Binding-site contacts:
Ligand atom CD1 contacts residue GLN47 of chain 1.J at 3.6 Å.
Ligand atom OXT contacts residue THR52 of chain 1.J at 2.8 Å (h-bond).
Ligand atom N contacts residue GLY27 of chain 1.I at 2.7 Å (h-bond).
Ligand atom CE3 contacts residue HIS33 of chain 1.J at 3.9 Å.
Ligand atom CD1 contacts residue SER53 of chain 1.I at 3.5 Å.
Ligand atom CA contacts residue THR25 of chain 1.I at 3.8 Å.
Ligand atom CD2 contacts residue THR52 of chain 1.J at 4.0 Å.
Ligand atom N contacts residue THR25 of chain 1.I at 2.8 Å (h-bond).
Ligand atom OXT contacts residue HIS51 of chain 1.J at 3.9 Å.
Ligand atom O contacts residue GLY27 of chain 1.I at 2.9 Å (h-bond).
Ligand atom CH2 contacts residue ILE22 of chain 1.J at 4.0 Å (hydrophobic).
Ligand atom CZ2 contacts residue THR52 of chain 1.J at 4.0 Å.
Ligand atom CZ3 contacts residue HIS34 of chain 1.J at 4.0 Å.
Ligand atom CE2 contacts residue GLN47 of chain 1.J at 4.0 Å.
Ligand atom CA contacts residue THR30 of chain 1.I at 3.2 Å.
Ligand atom CA contacts residue SER53 of chain 1.I at 4.0 Å.
Ligand atom O contacts residue SER53 of chain 1.I at 3.0 Å (h-bond).
Ligand atom N contacts residue ASP29 of chain 1.I at 2.9 Å (salt-bridge).
Ligand atom CB contacts residue SER53 of chain 1.I at 3.5 Å.
Ligand atom C contacts residue THR49 of chain 1.J at 3.4 Å.
Ligand atom O contacts residue ARG26 of chain 1.I at 3.4 Å.
Ligand atom CZ2 contacts residue ALA46 of chain 1.J at 4.0 Å (hydrophobic).
Ligand atom O contacts residue THR49 of chain 1.J at 3.6 Å (h-bond).
Ligand atom CG contacts residue SER53 of chain 1.I at 3.9 Å.
Ligand atom OXT contacts residue GLY27 of chain 1.I at 4.0 Å.
Ligand atom CD1 contacts residue THR49 of chain 1.J at 3.8 Å.
Ligand atom CB contacts residue THR30 of chain 1.I at 3.5 Å.
Ligand atom OXT contacts residue THR49 of chain 1.J at 2.5 Å (h-bond).
Ligand atom CZ2 contacts residue ILE55 of chain 1.J at 3.8 Å (hydrophobic).
Ligand atom NE1 contacts residue GLN47 of chain 1.J at 2.9 Å (h-bond).
Ligand atom CH2 contacts residue GLY23 of chain 1.J at 3.5 Å.
Ligand atom C contacts residue THR52 of chain 1.J at 3.9 Å.
Ligand atom C contacts residue GLY27 of chain 1.I at 3.3 Å.
Ligand atom CZ3 contacts residue GLY23 of chain 1.J at 3.6 Å.
Ligand atom CB contacts residue THR25 of chain 1.I at 3.7 Å.
Ligand atom CA contacts residue GLY27 of chain 1.I at 3.4 Å.
Ligand atom N contacts residue THR30 of chain 1.I at 2.9 Å (h-bond).
Ligand atom CE3 contacts residue HIS34 of chain 1.J at 4.0 Å.
Ligand atom C contacts residue SER53 of chain 1.I at 3.6 Å.
Ligand atom NE1 contacts residue ALA46 of chain 1.J at 4.0 Å.

This small molecule binds to this protein.
Small molecule (SMILES): N[C@@H](Cc1c[nH]c2ccccc12)C(=O)O

Sequence of chain 1.I:
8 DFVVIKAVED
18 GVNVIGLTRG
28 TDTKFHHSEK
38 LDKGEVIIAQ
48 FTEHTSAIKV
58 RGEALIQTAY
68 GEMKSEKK

Sequence of chain 1.J:
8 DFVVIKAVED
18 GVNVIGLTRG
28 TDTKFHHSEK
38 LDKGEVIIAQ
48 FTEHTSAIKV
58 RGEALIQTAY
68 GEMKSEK